Binding-site contacts:
Ligand atom CE1 contacts residue THR202 of chain 1.C at 3.8 Å.
Ligand atom CD2 contacts residue GLN64 of chain 1.B at 4.1 Å.
Ligand atom ND1 contacts residue TYR205 of chain 1.C at 4.4 Å.
Ligand atom N contacts residue SER156 of chain 1.C at 4.3 Å.
Ligand atom NE2 contacts residue ASP43 of chain 1.B at 2.7 Å (salt-bridge).
Ligand atom N contacts residue TYR157 of chain 1.C at 3.2 Å (h-bond).
Ligand atom CE1 contacts residue PHE200 of chain 1.C at 4.0 Å (hydrophobic).
Ligand atom NE2 contacts residue GLN64 of chain 1.B at 4.1 Å.
Ligand atom CD2 contacts residue PHE200 of chain 1.C at 4.1 Å (hydrophobic).
Ligand atom ND1 contacts residue THR202 of chain 1.C at 3.7 Å.
Ligand atom CB contacts residue GLN64 of chain 1.B at 4.3 Å.
Ligand atom CG contacts residue ASP43 of chain 1.B at 4.4 Å.
Ligand atom NE2 contacts residue PHE200 of chain 1.C at 4.0 Å.
Ligand atom CE1 contacts residue ASP43 of chain 1.B at 3.9 Å.
Ligand atom CB contacts residue TYR62 of chain 1.B at 4.2 Å (hydrophobic).
Ligand atom CG contacts residue GLN64 of chain 1.B at 4.1 Å.
Ligand atom CD2 contacts residue TYR62 of chain 1.B at 4.3 Å (hydrophobic).
Ligand atom N contacts residue TYR205 of chain 1.C at 4.2 Å.
Ligand atom ND1 contacts residue PHE200 of chain 1.C at 4.2 Å.
Ligand atom CA contacts residue TYR157 of chain 1.C at 4.2 Å (hydrophobic).
Ligand atom CG contacts residue PHE200 of chain 1.C at 4.2 Å (hydrophobic).
Ligand atom CA contacts residue PHE200 of chain 1.C at 4.4 Å (hydrophobic).
Ligand atom CD2 contacts residue ASP43 of chain 1.B at 3.1 Å.
Ligand atom CA contacts residue TYR205 of chain 1.C at 4.3 Å (hydrophobic).
Ligand atom N contacts residue TYR97 of chain 1.C at 3.6 Å (h-bond).

Sequence of chain 1.B:
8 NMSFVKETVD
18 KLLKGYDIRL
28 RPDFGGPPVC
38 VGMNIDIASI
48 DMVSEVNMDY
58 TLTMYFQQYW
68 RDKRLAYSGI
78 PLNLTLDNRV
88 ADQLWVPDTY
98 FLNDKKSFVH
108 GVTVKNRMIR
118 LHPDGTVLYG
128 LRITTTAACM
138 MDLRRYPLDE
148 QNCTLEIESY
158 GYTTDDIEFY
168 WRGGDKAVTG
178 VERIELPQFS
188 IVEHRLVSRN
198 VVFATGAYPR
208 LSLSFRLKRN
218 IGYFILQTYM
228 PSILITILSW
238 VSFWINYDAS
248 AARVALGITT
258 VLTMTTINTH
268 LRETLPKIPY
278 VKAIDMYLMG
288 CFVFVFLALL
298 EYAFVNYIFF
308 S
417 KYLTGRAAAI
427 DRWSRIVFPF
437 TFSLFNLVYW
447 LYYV

Sequence of chain 1.C:
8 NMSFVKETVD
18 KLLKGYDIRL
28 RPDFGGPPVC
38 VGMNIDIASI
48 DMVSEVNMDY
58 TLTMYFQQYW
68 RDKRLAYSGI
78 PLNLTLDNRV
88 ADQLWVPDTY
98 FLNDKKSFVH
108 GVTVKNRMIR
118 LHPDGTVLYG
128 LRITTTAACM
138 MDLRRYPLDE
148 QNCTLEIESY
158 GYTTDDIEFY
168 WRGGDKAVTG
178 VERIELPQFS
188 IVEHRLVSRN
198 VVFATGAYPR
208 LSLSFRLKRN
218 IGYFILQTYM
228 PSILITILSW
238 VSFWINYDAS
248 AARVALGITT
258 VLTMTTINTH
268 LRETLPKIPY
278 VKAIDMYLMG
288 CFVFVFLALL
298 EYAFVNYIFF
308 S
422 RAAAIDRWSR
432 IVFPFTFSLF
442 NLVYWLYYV

This small molecule binds to this protein.
Small molecule (SMILES): NCCc1c[nH]cn1